Sequence of chain 1.A:
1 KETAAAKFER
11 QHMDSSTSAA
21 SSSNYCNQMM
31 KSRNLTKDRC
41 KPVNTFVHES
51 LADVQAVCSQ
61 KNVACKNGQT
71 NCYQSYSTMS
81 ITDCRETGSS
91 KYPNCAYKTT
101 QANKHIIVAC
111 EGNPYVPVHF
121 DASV

The small molecule below binds the protein below.
Small molecule (SMILES): O=c1ccn([C@H]2O[C@@H](COP(=O)(O)OP(=O)(O)OP(=O)(O)OP(=O)(O)OP(=O)(O)OP(=O)(O)OP(=O)(O)O)[C@@H](O)[C@H]2O)c(=O)[nH]1

Binding-site contacts:
Ligand atom P18 contacts residue GLN11 of chain 1.A at 3.7 Å.
Ligand atom O14 contacts residue PHE120 of chain 1.A at 3.1 Å (h-bond).
Ligand atom C06 contacts residue VAL43 of chain 1.A at 3.7 Å (hydrophobic).
Ligand atom O41 contacts residue HIS119 of chain 1.A at 2.9 Å (h-bond).
Ligand atom O19 contacts residue GLN11 of chain 1.A at 3.5 Å (h-bond).
Ligand atom P30 contacts residue ARG39 of chain 1.A at 3.6 Å.
Ligand atom O12 contacts residue ASN44 of chain 1.A at 3.3 Å.
Ligand atom O17 contacts residue HIS12 of chain 1.A at 3.2 Å (h-bond).
Ligand atom C15 contacts residue LYS41 of chain 1.A at 3.1 Å.
Ligand atom N07 contacts residue PHE120 of chain 1.A at 3.4 Å.
Ligand atom O13 contacts residue LYS41 of chain 1.A at 3.6 Å.
Ligand atom O40 contacts residue LYS41 of chain 1.A at 3.0 Å.
Ligand atom C16 contacts residue PHE120 of chain 1.A at 3.4 Å (hydrophobic).
Ligand atom O19 contacts residue LYS7 of chain 1.A at 3.1 Å (salt-bridge).
Ligand atom C06 contacts residue THR45 of chain 1.A at 3.7 Å.
Ligand atom O12 contacts residue THR45 of chain 1.A at 2.9 Å (h-bond).
Ligand atom O14 contacts residue HIS119 of chain 1.A at 3.5 Å.
Ligand atom O20 contacts residue LYS41 of chain 1.A at 3.8 Å.
Ligand atom C15 contacts residue HIS12 of chain 1.A at 3.7 Å.
Ligand atom C16 contacts residue HIS119 of chain 1.A at 3.2 Å.
Ligand atom O12 contacts residue PHE120 of chain 1.A at 3.8 Å.
Ligand atom O17 contacts residue GLN11 of chain 1.A at 3.6 Å (h-bond).
Ligand atom O17 contacts residue HIS119 of chain 1.A at 3.7 Å.
Ligand atom O11 contacts residue THR45 of chain 1.A at 3.4 Å (h-bond).
Ligand atom C04 contacts residue VAL43 of chain 1.A at 3.2 Å (hydrophobic).
Ligand atom O31 contacts residue ARG39 of chain 1.A at 2.4 Å (salt-bridge).
Ligand atom O01 contacts residue HIS119 of chain 1.A at 3.1 Å.
Ligand atom N07 contacts residue THR45 of chain 1.A at 2.7 Å (h-bond).
Ligand atom O40 contacts residue ARG39 of chain 1.A at 3.4 Å (salt-bridge).
Ligand atom O20 contacts residue GLN11 of chain 1.A at 3.5 Å (h-bond).
Ligand atom O39 contacts residue HIS119 of chain 1.A at 3.6 Å.
Ligand atom O19 contacts residue VAL118 of chain 1.A at 3.6 Å (h-bond).
Ligand atom O13 contacts residue HIS12 of chain 1.A at 3.4 Å.
Ligand atom C09 contacts residue VAL43 of chain 1.A at 3.7 Å (hydrophobic).
Ligand atom C06 contacts residue PHE120 of chain 1.A at 3.7 Å (hydrophobic).
Ligand atom O12 contacts residue HIS12 of chain 1.A at 3.0 Å.
Ligand atom O13 contacts residue PHE120 of chain 1.A at 3.6 Å (h-bond).
Ligand atom C16 contacts residue HIS12 of chain 1.A at 3.3 Å.
Ligand atom N05 contacts residue VAL43 of chain 1.A at 3.4 Å (h-bond).
Ligand atom C08 contacts residue THR45 of chain 1.A at 3.5 Å.